Binding-site contacts:
Ligand atom O7 contacts residue ASN19 of chain 36.BA at 4.2 Å.
Ligand atom O5 contacts residue ASN19 of chain 36.BA at 2.5 Å (h-bond).
Ligand atom N2 contacts residue ASN19 of chain 36.BA at 3.2 Å (h-bond).
Ligand atom C4 contacts residue ASN19 of chain 36.BA at 4.4 Å.
Ligand atom C2 contacts residue ASN19 of chain 36.BA at 2.9 Å.
Ligand atom C8 contacts residue TYR17 of chain 36.BA at 4.4 Å (hydrophobic).
Ligand atom C7 contacts residue ASN19 of chain 36.BA at 3.8 Å.
Ligand atom C5 contacts residue ASN19 of chain 36.BA at 3.5 Å.
Ligand atom C3 contacts residue ASN19 of chain 36.BA at 4.0 Å.
Ligand atom C1 contacts residue ASN19 of chain 36.BA at 1.6 Å.

This protein binds this small molecule.
Small molecule (SMILES): CC(=O)N[C@H]1[C@H](O[C@H]2[C@H](O)[C@@H](NC(C)=O)CO[C@@H]2CO)O[C@H](CO)[C@@H](O)[C@@H]1O

Sequence of chain 36.BA:
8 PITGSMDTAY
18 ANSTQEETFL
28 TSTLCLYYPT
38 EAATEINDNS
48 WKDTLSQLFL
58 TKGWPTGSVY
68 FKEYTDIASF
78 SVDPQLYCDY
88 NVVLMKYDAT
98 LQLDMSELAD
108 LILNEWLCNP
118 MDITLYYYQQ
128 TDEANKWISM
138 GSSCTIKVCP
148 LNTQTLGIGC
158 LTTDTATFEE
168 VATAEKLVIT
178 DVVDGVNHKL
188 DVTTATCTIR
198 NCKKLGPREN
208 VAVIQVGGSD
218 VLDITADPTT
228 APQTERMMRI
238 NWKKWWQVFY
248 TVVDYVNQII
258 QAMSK